Binding-site contacts:
Ligand atom C10 contacts residue LEU62 of chain 2.D at 3.5 Å (hydrophobic).
Ligand atom O7 contacts residue LEU62 of chain 2.D at 3.5 Å.
Ligand atom C11 contacts residue ASN272 of chain 2.D at 3.6 Å.
Ligand atom O1A contacts residue SER274 of chain 2.D at 3.8 Å.
Ligand atom C1 contacts residue THR276 of chain 2.D at 3.4 Å.
Ligand atom O1B contacts residue SER274 of chain 2.D at 2.4 Å (h-bond).
Ligand atom O9 contacts residue LEU67 of chain 2.D at 3.2 Å.
Ligand atom C11 contacts residue LEU62 of chain 2.D at 3.9 Å (hydrophobic).
Ligand atom N5 contacts residue GLN278 of chain 2.D at 3.9 Å.
Ligand atom O9 contacts residue LYS68 of chain 2.D at 2.8 Å (salt-bridge).
Ligand atom C11 contacts residue GLN278 of chain 2.D at 3.5 Å.
Ligand atom O8 contacts residue ASN272 of chain 2.D at 3.4 Å (h-bond).
Ligand atom C5 contacts residue LYS68 of chain 2.D at 3.7 Å.
Ligand atom C11 contacts residue PHE75 of chain 2.E at 1.8 Å (hydrophobic).
Ligand atom O1B contacts residue LYS68 of chain 2.D at 3.6 Å.
Ligand atom C1 contacts residue SER274 of chain 2.D at 3.4 Å.
Ligand atom C11 contacts residue PHE270 of chain 2.D at 3.9 Å (hydrophobic).
Ligand atom O1A contacts residue THR276 of chain 2.D at 2.6 Å (h-bond).
Ligand atom O1B contacts residue THR276 of chain 2.D at 3.5 Å (h-bond).
Ligand atom O8 contacts residue GLN278 of chain 2.D at 3.5 Å (h-bond).
Ligand atom C8 contacts residue GLN278 of chain 2.D at 3.7 Å.
Ligand atom O10 contacts residue PHE75 of chain 2.E at 2.6 Å.
Ligand atom C11 contacts residue LYS68 of chain 2.D at 3.8 Å.
Ligand atom C9 contacts residue GLN278 of chain 2.D at 3.2 Å.
Ligand atom C11 contacts residue HIS138 of chain 2.C at 3.3 Å.
Ligand atom O10 contacts residue LEU62 of chain 2.D at 3.1 Å.
Ligand atom C11 contacts residue THR276 of chain 2.D at 3.4 Å.
Ligand atom C9 contacts residue LYS68 of chain 2.D at 3.8 Å.
Ligand atom N5 contacts residue LYS68 of chain 2.D at 2.9 Å (salt-bridge).
Ligand atom O1A contacts residue ASN272 of chain 2.D at 3.6 Å (h-bond).
Ligand atom C6 contacts residue ASN272 of chain 2.D at 3.7 Å.
Ligand atom C7 contacts residue GLN278 of chain 2.D at 3.8 Å.
Ligand atom N5 contacts residue PHE75 of chain 2.E at 3.8 Å.
Ligand atom C6 contacts residue LYS68 of chain 2.D at 3.8 Å.
Ligand atom C11 contacts residue PHE65 of chain 2.D at 3.8 Å (hydrophobic).
Ligand atom C10 contacts residue PHE75 of chain 2.E at 2.7 Å (hydrophobic).
Ligand atom O8 contacts residue THR276 of chain 2.D at 3.8 Å.
Ligand atom N5 contacts residue ASN272 of chain 2.D at 3.3 Å (h-bond).
Ligand atom O8 contacts residue LYS68 of chain 2.D at 3.5 Å.
Ligand atom C10 contacts residue LYS68 of chain 2.D at 3.8 Å.

Sequence of chain 2.C:
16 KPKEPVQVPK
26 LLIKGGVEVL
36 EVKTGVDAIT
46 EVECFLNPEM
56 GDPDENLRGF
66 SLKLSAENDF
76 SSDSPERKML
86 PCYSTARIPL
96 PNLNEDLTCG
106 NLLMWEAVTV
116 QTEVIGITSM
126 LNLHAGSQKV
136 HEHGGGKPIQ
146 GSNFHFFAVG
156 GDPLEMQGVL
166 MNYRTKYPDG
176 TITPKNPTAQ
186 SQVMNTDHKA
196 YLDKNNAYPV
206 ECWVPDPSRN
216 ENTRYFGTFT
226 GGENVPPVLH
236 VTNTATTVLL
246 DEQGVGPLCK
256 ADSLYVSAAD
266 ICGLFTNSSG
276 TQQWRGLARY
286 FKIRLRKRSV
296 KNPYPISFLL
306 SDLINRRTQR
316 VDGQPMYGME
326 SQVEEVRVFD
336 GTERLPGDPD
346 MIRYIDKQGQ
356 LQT

Sequence of chain 2.D:
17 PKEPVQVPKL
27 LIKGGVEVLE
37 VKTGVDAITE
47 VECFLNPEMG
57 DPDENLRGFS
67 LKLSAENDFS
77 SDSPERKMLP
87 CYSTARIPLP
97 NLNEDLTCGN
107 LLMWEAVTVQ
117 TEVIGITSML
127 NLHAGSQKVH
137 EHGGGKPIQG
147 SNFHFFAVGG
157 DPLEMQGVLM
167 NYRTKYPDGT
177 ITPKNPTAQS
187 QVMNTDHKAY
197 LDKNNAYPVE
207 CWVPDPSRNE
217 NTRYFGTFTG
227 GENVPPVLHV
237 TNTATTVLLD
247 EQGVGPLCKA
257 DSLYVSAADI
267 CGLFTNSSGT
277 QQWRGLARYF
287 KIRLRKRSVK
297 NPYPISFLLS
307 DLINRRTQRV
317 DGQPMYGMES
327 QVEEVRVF

A small-molecule ligand and the protein it binds are described below.
Small molecule (SMILES): CC(=O)N[C@H]1[C@H]([C@H](O)[C@H](O)CO)O[C@@](O[C@H](CO)[C@@H](O)[C@@H]2O[C@@H](C(=O)O)C[C@H](O)[C@H]2NC(C)=O)(C(=O)O)C[C@@H]1O

Sequence of chain 2.E:
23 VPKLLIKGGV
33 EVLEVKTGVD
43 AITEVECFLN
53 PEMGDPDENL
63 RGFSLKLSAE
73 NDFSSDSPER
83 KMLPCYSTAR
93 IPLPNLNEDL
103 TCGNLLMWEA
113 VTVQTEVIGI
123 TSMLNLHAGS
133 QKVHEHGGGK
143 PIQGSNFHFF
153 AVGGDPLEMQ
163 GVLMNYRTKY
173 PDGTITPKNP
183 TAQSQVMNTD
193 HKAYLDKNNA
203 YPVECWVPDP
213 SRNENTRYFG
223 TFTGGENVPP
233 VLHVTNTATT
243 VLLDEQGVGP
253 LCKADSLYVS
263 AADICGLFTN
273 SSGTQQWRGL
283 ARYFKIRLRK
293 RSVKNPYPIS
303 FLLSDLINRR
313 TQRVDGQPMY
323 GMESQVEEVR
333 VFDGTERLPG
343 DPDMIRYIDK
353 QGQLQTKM